This protein binds this small molecule.
Small molecule (SMILES): C[C@@H]1N[C@@H](C#Cc2ccccc2)[C@H](O)[C@@H]1O

Sequence of chain 1.B:
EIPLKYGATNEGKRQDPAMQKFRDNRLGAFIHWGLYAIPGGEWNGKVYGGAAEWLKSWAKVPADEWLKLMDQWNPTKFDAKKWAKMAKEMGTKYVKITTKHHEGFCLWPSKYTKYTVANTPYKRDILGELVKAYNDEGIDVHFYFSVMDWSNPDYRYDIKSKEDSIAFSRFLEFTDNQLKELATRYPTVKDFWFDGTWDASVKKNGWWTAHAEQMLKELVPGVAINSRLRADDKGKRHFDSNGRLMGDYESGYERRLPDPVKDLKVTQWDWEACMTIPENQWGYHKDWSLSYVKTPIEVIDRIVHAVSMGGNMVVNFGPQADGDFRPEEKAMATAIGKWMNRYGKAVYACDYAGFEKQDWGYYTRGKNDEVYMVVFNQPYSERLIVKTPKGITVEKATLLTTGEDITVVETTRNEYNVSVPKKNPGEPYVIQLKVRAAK

Binding-site contacts:
Ligand atom CAM contacts residue TRP54 of chain 1.B at 3.4 Å (hydrophobic).
Ligand atom CAC contacts residue GLU53 of chain 1.B at 3.5 Å.
Ligand atom CAH contacts residue TRP198 of chain 1.B at 3.9 Å (hydrophobic).
Ligand atom OAO contacts residue HIS32 of chain 1.B at 2.8 Å (h-bond).
Ligand atom CAN contacts residue ASP195 of chain 1.B at 3.7 Å.
Ligand atom NAE contacts residue GLU254 of chain 1.B at 3.3 Å (salt-bridge).
Ligand atom CAB contacts residue HIS101 of chain 1.B at 3.9 Å.
Ligand atom CAB contacts residue HIS32 of chain 1.B at 3.5 Å.
Ligand atom CAF contacts residue GLU254 of chain 1.B at 4.1 Å.
Ligand atom OAP contacts residue TRP54 of chain 1.B at 3.2 Å (h-bond).
Ligand atom CAN contacts residue GLU254 of chain 1.B at 3.9 Å.
Ligand atom CAF contacts residue TRP198 of chain 1.B at 3.8 Å (hydrophobic).
Ligand atom OAO contacts residue ASP195 of chain 1.B at 3.2 Å (salt-bridge).
Ligand atom CAC contacts residue TRP282 of chain 1.B at 3.8 Å (hydrophobic).
Ligand atom CAG contacts residue TRP54 of chain 1.B at 4.0 Å (hydrophobic).
Ligand atom CAB contacts residue GLU53 of chain 1.B at 4.2 Å.
Ligand atom CAD contacts residue HIS102 of chain 1.B at 3.9 Å.
Ligand atom CAB contacts residue ASP195 of chain 1.B at 4.0 Å.
Ligand atom CAN contacts residue HIS32 of chain 1.B at 4.1 Å.
Ligand atom CAN contacts residue TRP282 of chain 1.B at 4.0 Å (hydrophobic).
Ligand atom CAG contacts residue TRP198 of chain 1.B at 3.7 Å (hydrophobic).
Ligand atom OAP contacts residue GLU53 of chain 1.B at 2.7 Å (salt-bridge).
Ligand atom CAM contacts residue TRP198 of chain 1.B at 3.8 Å (hydrophobic).
Ligand atom OAP contacts residue HIS101 of chain 1.B at 3.2 Å (h-bond).
Ligand atom CAB contacts residue TRP282 of chain 1.B at 3.6 Å (hydrophobic).
Ligand atom CAF contacts residue ASP195 of chain 1.B at 4.0 Å.
Ligand atom NAE contacts residue ASP195 of chain 1.B at 2.8 Å (salt-bridge).
Ligand atom CAF contacts residue HIS102 of chain 1.B at 4.1 Å.
Ligand atom CAA contacts residue TRP282 of chain 1.B at 3.7 Å (hydrophobic).
Ligand atom CAH contacts residue TRP54 of chain 1.B at 4.2 Å (hydrophobic).
Ligand atom CAA contacts residue GLU254 of chain 1.B at 3.2 Å.
Ligand atom CAD contacts residue ASP195 of chain 1.B at 3.2 Å.
Ligand atom OAO contacts residue TYR144 of chain 1.B at 3.4 Å (h-bond).
Ligand atom CAC contacts residue TRP54 of chain 1.B at 4.1 Å (hydrophobic).
Ligand atom OAP contacts residue TRP282 of chain 1.B at 4.1 Å.
Ligand atom CAC contacts residue HIS101 of chain 1.B at 4.0 Å.
Ligand atom CAA contacts residue ASP195 of chain 1.B at 3.7 Å.
Ligand atom CAN contacts residue TRP193 of chain 1.B at 4.0 Å (hydrophobic).
Ligand atom CAF contacts residue TRP54 of chain 1.B at 4.0 Å (hydrophobic).
Ligand atom OAO contacts residue HIS101 of chain 1.B at 3.0 Å (h-bond).